Binding-site contacts:
Ligand atom C1 contacts residue ASN1138 of chain 1.G at 1.4 Å.
Ligand atom C8 contacts residue ASN1138 of chain 1.G at 4.5 Å.
Ligand atom O7 contacts residue ASN1138 of chain 1.G at 3.3 Å (h-bond).
Ligand atom C2 contacts residue ASN1138 of chain 1.G at 2.5 Å.
Ligand atom C5 contacts residue ASN1138 of chain 1.G at 3.6 Å.
Ligand atom C7 contacts residue ASN1138 of chain 1.G at 3.3 Å.
Ligand atom C8 contacts residue ILE1136 of chain 1.G at 3.8 Å (hydrophobic).
Ligand atom O6 contacts residue ASN1138 of chain 1.G at 4.5 Å.
Ligand atom C8 contacts residue VAL1137 of chain 1.G at 4.2 Å (hydrophobic).
Ligand atom C4 contacts residue ASN1138 of chain 1.G at 4.2 Å.
Ligand atom N2 contacts residue ASN1138 of chain 1.G at 2.9 Å (h-bond).
Ligand atom C3 contacts residue ASN1138 of chain 1.G at 3.8 Å.
Ligand atom O5 contacts residue ASN1138 of chain 1.G at 2.4 Å (h-bond).

A small-molecule ligand and the protein it binds are described below.
Small molecule (SMILES): CC(=O)N[C@@H]1[C@@H](O)[C@H](O)[C@@H](CO)O[C@H]1O

Sequence of chain 1.G:
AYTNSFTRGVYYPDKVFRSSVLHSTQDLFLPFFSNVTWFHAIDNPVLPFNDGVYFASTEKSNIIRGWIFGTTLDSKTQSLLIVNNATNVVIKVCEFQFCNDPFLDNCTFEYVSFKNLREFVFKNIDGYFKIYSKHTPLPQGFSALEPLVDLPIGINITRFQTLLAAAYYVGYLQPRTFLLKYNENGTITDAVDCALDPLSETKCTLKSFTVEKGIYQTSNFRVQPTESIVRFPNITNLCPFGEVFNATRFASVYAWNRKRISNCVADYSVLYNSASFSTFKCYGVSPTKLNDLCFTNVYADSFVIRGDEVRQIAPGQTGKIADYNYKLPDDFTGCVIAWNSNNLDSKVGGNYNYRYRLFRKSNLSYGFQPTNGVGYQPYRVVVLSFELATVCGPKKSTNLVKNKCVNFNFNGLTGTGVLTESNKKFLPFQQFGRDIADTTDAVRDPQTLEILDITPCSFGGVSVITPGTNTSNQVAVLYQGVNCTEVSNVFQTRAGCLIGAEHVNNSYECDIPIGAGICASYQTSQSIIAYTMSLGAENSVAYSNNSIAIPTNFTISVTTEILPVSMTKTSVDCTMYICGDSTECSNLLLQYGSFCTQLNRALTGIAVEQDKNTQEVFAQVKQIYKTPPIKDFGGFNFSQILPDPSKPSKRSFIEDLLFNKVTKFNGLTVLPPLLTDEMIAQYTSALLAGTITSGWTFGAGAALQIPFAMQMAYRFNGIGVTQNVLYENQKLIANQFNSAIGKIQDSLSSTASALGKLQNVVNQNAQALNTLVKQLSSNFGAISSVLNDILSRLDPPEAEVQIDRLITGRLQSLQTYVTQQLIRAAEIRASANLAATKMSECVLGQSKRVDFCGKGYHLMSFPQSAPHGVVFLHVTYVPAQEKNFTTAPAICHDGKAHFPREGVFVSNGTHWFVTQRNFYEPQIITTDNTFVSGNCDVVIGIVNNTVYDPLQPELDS